This small molecule binds to this protein.
Small molecule (SMILES): CC(=O)N[C@H]1[C@H](O[C@H]2[C@H](O)[C@@H](NC(C)=O)CO[C@@H]2CO)O[C@H](CO)[C@@H](O[C@@H]2O[C@H](CO)[C@@H](O)[C@H](O)[C@@H]2O)[C@@H]1O

Sequence of chain 1.C:
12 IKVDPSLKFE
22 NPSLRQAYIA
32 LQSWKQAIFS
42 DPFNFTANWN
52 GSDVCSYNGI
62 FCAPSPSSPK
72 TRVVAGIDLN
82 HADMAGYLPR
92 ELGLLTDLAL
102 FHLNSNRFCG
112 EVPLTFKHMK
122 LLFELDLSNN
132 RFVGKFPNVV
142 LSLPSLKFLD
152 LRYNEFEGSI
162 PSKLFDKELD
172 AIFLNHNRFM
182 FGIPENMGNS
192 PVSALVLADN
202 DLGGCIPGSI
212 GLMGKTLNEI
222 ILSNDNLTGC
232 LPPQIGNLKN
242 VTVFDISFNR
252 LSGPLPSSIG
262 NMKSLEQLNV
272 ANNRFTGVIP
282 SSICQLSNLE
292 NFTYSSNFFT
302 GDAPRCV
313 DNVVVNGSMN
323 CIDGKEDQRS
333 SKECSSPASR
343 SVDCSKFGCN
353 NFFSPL

Binding-site contacts:
Ligand atom C2 contacts residue ASN45 of chain 1.C at 2.5 Å.
Ligand atom C4 contacts residue ASN45 of chain 1.C at 4.3 Å.
Ligand atom C5 contacts residue ASN45 of chain 1.C at 3.7 Å.
Ligand atom C8 contacts residue ASN45 of chain 1.C at 4.4 Å.
Ligand atom C7 contacts residue PRO43 of chain 1.C at 3.8 Å (hydrophobic).
Ligand atom N2 contacts residue ASN45 of chain 1.C at 2.9 Å (h-bond).
Ligand atom C8 contacts residue PRO43 of chain 1.C at 3.2 Å (hydrophobic).
Ligand atom N2 contacts residue PRO43 of chain 1.C at 3.8 Å.
Ligand atom O5 contacts residue ASN45 of chain 1.C at 2.4 Å (h-bond).
Ligand atom C3 contacts residue ASN45 of chain 1.C at 3.8 Å.
Ligand atom C8 contacts residue PHE44 of chain 1.C at 4.4 Å (hydrophobic).
Ligand atom O7 contacts residue ASN45 of chain 1.C at 3.2 Å (h-bond).
Ligand atom C7 contacts residue ASN45 of chain 1.C at 3.2 Å.
Ligand atom C1 contacts residue ASN45 of chain 1.C at 1.4 Å.